Sequence of chain 1.A:
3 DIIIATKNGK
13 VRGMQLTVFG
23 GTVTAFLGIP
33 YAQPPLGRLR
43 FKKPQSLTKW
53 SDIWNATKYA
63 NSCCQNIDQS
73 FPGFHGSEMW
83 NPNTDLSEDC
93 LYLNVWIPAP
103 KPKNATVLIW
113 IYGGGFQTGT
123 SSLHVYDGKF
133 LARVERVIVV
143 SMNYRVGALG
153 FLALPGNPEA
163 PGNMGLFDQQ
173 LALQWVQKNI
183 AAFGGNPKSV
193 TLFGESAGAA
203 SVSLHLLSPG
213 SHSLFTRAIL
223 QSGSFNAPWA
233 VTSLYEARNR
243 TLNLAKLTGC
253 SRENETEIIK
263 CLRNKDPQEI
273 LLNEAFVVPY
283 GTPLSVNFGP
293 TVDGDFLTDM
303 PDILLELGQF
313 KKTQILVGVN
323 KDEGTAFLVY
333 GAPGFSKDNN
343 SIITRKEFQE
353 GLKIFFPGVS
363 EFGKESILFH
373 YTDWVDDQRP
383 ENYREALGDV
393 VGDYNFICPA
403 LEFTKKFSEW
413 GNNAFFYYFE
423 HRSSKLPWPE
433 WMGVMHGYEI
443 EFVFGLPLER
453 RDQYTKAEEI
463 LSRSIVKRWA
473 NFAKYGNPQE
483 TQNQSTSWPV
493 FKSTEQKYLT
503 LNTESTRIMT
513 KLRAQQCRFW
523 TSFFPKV

The small molecule below binds the protein below.
Small molecule (SMILES): CC(=O)N[C@@H]1[C@@H](O)[C@H](O)[C@@H](CO)O[C@H]1O

Binding-site contacts:
Ligand atom C3 contacts residue ASN245 of chain 1.A at 4.2 Å.
Ligand atom O5 contacts residue ASN241 of chain 1.A at 2.4 Å (h-bond).
Ligand atom C2 contacts residue ASN241 of chain 1.A at 2.5 Å.
Ligand atom N2 contacts residue ASN241 of chain 1.A at 2.9 Å (h-bond).
Ligand atom C7 contacts residue ASN245 of chain 1.A at 3.6 Å.
Ligand atom C7 contacts residue ASN241 of chain 1.A at 3.6 Å.
Ligand atom O3 contacts residue LYS248 of chain 1.A at 4.4 Å.
Ligand atom C5 contacts residue ASN241 of chain 1.A at 3.7 Å.
Ligand atom C8 contacts residue ASN245 of chain 1.A at 3.4 Å.
Ligand atom C8 contacts residue LEU244 of chain 1.A at 3.6 Å (hydrophobic).
Ligand atom C1 contacts residue ASN241 of chain 1.A at 1.4 Å.
Ligand atom C3 contacts residue ASN241 of chain 1.A at 3.8 Å.
Ligand atom C4 contacts residue ASN241 of chain 1.A at 4.3 Å.
Ligand atom C2 contacts residue ASN245 of chain 1.A at 3.9 Å.
Ligand atom O7 contacts residue ASN241 of chain 1.A at 3.9 Å.
Ligand atom N2 contacts residue ASN245 of chain 1.A at 2.9 Å (h-bond).
Ligand atom C1 contacts residue ASN245 of chain 1.A at 4.0 Å.
Ligand atom C8 contacts residue ASN241 of chain 1.A at 4.5 Å.